Binding-site contacts:
Ligand atom O10 contacts residue ALA50 of chain 1.E at 2.8 Å (h-bond).
Ligand atom O10 contacts residue ALA43 of chain 1.E at 3.6 Å.
Ligand atom C11 contacts residue PRO51 of chain 1.E at 3.5 Å (hydrophobic).
Ligand atom O1B contacts residue HIS52 of chain 1.E at 3.1 Å (h-bond).
Ligand atom C9 contacts residue ARG105 of chain 1.D at 3.2 Å.
Ligand atom C7 contacts residue THR41 of chain 1.E at 4.0 Å.
Ligand atom O10 contacts residue PRO51 of chain 1.E at 4.0 Å.
Ligand atom O7 contacts residue VAL42 of chain 1.E at 3.0 Å (h-bond).
Ligand atom O8 contacts residue THR41 of chain 1.E at 3.5 Å.
Ligand atom C7 contacts residue ALA43 of chain 1.E at 4.3 Å (hydrophobic).
Ligand atom C4 contacts residue HIS52 of chain 1.E at 4.3 Å.
Ligand atom O10 contacts residue ASP49 of chain 1.E at 3.8 Å.
Ligand atom O9 contacts residue ARG105 of chain 1.D at 3.7 Å.
Ligand atom C11 contacts residue HIS100 of chain 1.D at 4.0 Å.
Ligand atom C11 contacts residue THR41 of chain 1.E at 3.2 Å.
Ligand atom C11 contacts residue ALA43 of chain 1.E at 3.7 Å (hydrophobic).
Ligand atom C11 contacts residue ALA50 of chain 1.E at 3.6 Å (hydrophobic).
Ligand atom C4 contacts residue ALA50 of chain 1.E at 3.7 Å (hydrophobic).
Ligand atom C7 contacts residue VAL42 of chain 1.E at 3.2 Å (hydrophobic).
Ligand atom C8 contacts residue THR41 of chain 1.E at 4.3 Å.
Ligand atom N5 contacts residue THR41 of chain 1.E at 2.9 Å (h-bond).
Ligand atom C10 contacts residue PRO51 of chain 1.E at 3.9 Å (hydrophobic).
Ligand atom O10 contacts residue ASN48 of chain 1.E at 3.4 Å (h-bond).
Ligand atom O1A contacts residue HIS52 of chain 1.E at 3.5 Å (h-bond).
Ligand atom N5 contacts residue ALA50 of chain 1.E at 3.8 Å.
Ligand atom O9 contacts residue VAL42 of chain 1.E at 4.0 Å.
Ligand atom O4 contacts residue ALA50 of chain 1.E at 2.7 Å (h-bond).
Ligand atom C10 contacts residue THR41 of chain 1.E at 3.5 Å.
Ligand atom C11 contacts residue ASP49 of chain 1.E at 3.7 Å.
Ligand atom O1A contacts residue THR41 of chain 1.E at 4.0 Å.
Ligand atom C8 contacts residue VAL42 of chain 1.E at 3.9 Å (hydrophobic).
Ligand atom C6 contacts residue THR41 of chain 1.E at 3.9 Å.
Ligand atom C9 contacts residue VAL42 of chain 1.E at 3.4 Å (hydrophobic).
Ligand atom C10 contacts residue ALA43 of chain 1.E at 3.8 Å (hydrophobic).
Ligand atom C10 contacts residue ALA50 of chain 1.E at 3.3 Å (hydrophobic).
Ligand atom O7 contacts residue ALA43 of chain 1.E at 3.7 Å.
Ligand atom O7 contacts residue SER44 of chain 1.E at 4.1 Å.
Ligand atom C1 contacts residue HIS52 of chain 1.E at 3.5 Å.
Ligand atom N5 contacts residue ALA43 of chain 1.E at 4.1 Å.
Ligand atom C5 contacts residue THR41 of chain 1.E at 3.9 Å.

Sequence of chain 1.E:
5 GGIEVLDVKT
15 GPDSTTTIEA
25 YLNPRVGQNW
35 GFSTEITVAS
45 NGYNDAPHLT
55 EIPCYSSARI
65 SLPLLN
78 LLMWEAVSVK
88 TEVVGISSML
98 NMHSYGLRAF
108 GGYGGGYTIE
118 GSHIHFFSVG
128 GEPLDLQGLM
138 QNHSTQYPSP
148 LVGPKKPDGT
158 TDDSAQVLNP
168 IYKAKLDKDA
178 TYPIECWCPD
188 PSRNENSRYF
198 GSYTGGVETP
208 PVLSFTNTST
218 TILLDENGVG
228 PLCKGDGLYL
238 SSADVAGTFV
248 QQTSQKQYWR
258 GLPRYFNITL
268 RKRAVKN

Sequence of chain 1.D:
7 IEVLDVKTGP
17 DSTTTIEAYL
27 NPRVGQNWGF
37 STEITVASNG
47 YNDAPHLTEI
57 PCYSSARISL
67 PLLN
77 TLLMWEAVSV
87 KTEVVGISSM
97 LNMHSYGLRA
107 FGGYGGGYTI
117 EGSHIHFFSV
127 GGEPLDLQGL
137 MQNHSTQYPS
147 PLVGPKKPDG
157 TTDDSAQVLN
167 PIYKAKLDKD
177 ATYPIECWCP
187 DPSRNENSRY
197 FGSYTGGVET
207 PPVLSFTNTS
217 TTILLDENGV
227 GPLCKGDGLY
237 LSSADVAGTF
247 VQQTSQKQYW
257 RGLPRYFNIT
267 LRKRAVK

The small molecule below binds the protein below.
Small molecule (SMILES): CC(=O)N[C@H]1[C@H]([C@H](O)[C@H](O)CO)O[C@@](O)(C(=O)O)C[C@@H]1O